Sequence of chain 1.E:
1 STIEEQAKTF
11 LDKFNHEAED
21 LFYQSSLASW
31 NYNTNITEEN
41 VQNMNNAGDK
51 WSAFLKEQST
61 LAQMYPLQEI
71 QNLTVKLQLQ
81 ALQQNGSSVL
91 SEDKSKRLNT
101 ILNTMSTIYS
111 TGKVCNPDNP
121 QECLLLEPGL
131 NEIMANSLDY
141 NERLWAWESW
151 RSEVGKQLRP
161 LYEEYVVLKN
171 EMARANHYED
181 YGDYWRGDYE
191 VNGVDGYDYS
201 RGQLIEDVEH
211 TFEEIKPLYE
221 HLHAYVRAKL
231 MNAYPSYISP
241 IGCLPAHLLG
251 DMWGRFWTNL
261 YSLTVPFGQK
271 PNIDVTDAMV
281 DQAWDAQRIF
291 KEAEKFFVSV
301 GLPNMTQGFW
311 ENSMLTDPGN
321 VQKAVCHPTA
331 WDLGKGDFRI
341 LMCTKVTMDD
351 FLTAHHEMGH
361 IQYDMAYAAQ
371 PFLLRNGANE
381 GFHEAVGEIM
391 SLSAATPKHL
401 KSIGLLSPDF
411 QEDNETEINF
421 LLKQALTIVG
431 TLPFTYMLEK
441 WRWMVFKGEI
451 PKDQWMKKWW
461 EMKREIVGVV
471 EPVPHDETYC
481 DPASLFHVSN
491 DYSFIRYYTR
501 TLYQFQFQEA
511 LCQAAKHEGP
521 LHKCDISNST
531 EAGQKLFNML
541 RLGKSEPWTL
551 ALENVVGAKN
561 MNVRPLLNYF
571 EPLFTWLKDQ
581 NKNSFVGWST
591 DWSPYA

Binding-site contacts:
Ligand atom C2 contacts residue ASN528 of chain 1.E at 2.5 Å.
Ligand atom O7 contacts residue ASN528 of chain 1.E at 3.5 Å (h-bond).
Ligand atom N2 contacts residue SER527 of chain 1.E at 3.6 Å (h-bond).
Ligand atom C2 contacts residue SER527 of chain 1.E at 4.5 Å.
Ligand atom N2 contacts residue ASN528 of chain 1.E at 2.9 Å (h-bond).
Ligand atom C7 contacts residue SER527 of chain 1.E at 4.0 Å.
Ligand atom C8 contacts residue ASN528 of chain 1.E at 4.5 Å.
Ligand atom C3 contacts residue ASN528 of chain 1.E at 3.8 Å.
Ligand atom O5 contacts residue ASN528 of chain 1.E at 2.4 Å (h-bond).
Ligand atom O3 contacts residue SER402 of chain 1.E at 3.8 Å.
Ligand atom C8 contacts residue SER527 of chain 1.E at 3.7 Å.
Ligand atom C1 contacts residue ASN528 of chain 1.E at 1.4 Å.
Ligand atom C8 contacts residue ASP525 of chain 1.E at 3.6 Å.
Ligand atom C4 contacts residue ASN528 of chain 1.E at 4.2 Å.
Ligand atom C5 contacts residue ASN528 of chain 1.E at 3.7 Å.
Ligand atom O6 contacts residue ASN528 of chain 1.E at 4.4 Å.
Ligand atom C1 contacts residue SER527 of chain 1.E at 4.1 Å.
Ligand atom C7 contacts residue ASN528 of chain 1.E at 3.4 Å.

A protein and the small-molecule ligand that binds it are described below.
Small molecule (SMILES): CC(=O)N[C@H]1[C@H](O[C@H]2[C@H](O)[C@@H](NC(C)=O)CO[C@@H]2CO)O[C@H](CO)[C@@H](O)[C@@H]1O